Sequence of chain 22.E:
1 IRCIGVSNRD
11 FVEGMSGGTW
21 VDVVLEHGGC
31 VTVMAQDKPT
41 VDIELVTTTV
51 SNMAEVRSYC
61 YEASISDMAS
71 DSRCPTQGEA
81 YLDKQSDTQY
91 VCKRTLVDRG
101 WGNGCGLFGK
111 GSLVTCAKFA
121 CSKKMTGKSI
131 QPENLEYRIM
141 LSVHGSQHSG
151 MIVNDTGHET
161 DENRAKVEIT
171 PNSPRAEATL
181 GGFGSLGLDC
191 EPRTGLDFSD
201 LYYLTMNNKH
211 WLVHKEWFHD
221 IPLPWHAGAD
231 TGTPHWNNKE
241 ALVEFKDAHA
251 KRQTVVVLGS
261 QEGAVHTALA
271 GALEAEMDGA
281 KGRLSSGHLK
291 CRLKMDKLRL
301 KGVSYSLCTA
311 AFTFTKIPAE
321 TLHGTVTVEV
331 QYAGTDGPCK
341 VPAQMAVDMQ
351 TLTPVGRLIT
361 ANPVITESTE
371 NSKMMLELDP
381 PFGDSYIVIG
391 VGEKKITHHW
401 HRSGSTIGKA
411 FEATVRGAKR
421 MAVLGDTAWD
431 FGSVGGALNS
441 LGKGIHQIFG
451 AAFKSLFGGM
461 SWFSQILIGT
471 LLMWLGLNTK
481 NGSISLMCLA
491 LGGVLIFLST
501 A

Binding-site contacts:
Ligand atom O7 contacts residue THR156 of chain 22.E at 4.5 Å.
Ligand atom O5 contacts residue ASN154 of chain 22.E at 3.8 Å.
Ligand atom C7 contacts residue THR156 of chain 22.E at 3.6 Å.
Ligand atom C8 contacts residue ASN154 of chain 22.E at 4.5 Å.
Ligand atom O6 contacts residue MET151 of chain 22.E at 3.5 Å.
Ligand atom C1 contacts residue THR156 of chain 22.E at 3.6 Å.
Ligand atom C8 contacts residue THR156 of chain 22.E at 3.7 Å.
Ligand atom N2 contacts residue THR156 of chain 22.E at 3.2 Å.
Ligand atom O7 contacts residue ASN154 of chain 22.E at 3.2 Å (h-bond).
Ligand atom C3 contacts residue THR156 of chain 22.E at 4.4 Å.
Ligand atom C1 contacts residue ASN154 of chain 22.E at 3.1 Å.
Ligand atom O5 contacts residue MET151 of chain 22.E at 4.2 Å.
Ligand atom C2 contacts residue ASN154 of chain 22.E at 4.1 Å.
Ligand atom C2 contacts residue THR156 of chain 22.E at 3.9 Å.
Ligand atom N2 contacts residue ASN154 of chain 22.E at 4.0 Å.
Ligand atom C7 contacts residue ASN154 of chain 22.E at 3.7 Å.

The protein below binds the small molecule below.
Small molecule (SMILES): CC(=O)N[C@H]1[C@H](O[C@H]2[C@H](O)[C@@H](NC(C)=O)CO[C@@H]2CO)O[C@H](CO)[C@@H](O)[C@@H]1O